Binding-site contacts:
Ligand atom C4 contacts residue ASN204 of chain 1.A at 4.2 Å.
Ligand atom C2 contacts residue ASN204 of chain 1.A at 2.5 Å.
Ligand atom O6 contacts residue ASN204 of chain 1.A at 4.4 Å.
Ligand atom C8 contacts residue MET241 of chain 1.A at 3.7 Å (hydrophobic).
Ligand atom O5 contacts residue ASN204 of chain 1.A at 2.3 Å (h-bond).
Ligand atom C7 contacts residue ASN204 of chain 1.A at 3.0 Å.
Ligand atom C8 contacts residue LYS202 of chain 1.A at 3.1 Å.
Ligand atom C1 contacts residue ASN204 of chain 1.A at 1.4 Å.
Ligand atom C7 contacts residue MET241 of chain 1.A at 4.4 Å (hydrophobic).
Ligand atom C5 contacts residue ASN204 of chain 1.A at 3.6 Å.
Ligand atom C8 contacts residue ASN204 of chain 1.A at 3.5 Å.
Ligand atom O7 contacts residue PHE203 of chain 1.A at 4.4 Å.
Ligand atom O7 contacts residue LYS202 of chain 1.A at 3.5 Å (salt-bridge).
Ligand atom C3 contacts residue ASN204 of chain 1.A at 3.8 Å.
Ligand atom N2 contacts residue ASN204 of chain 1.A at 3.0 Å (h-bond).
Ligand atom O7 contacts residue ASN204 of chain 1.A at 3.4 Å.
Ligand atom C7 contacts residue LYS202 of chain 1.A at 3.7 Å.

A small-molecule ligand and the protein it binds are described below.
Small molecule (SMILES): CC(=O)N[C@@H]1[C@@H](O)[C@H](O)[C@@H](CO)O[C@H]1O

Sequence of chain 1.A:
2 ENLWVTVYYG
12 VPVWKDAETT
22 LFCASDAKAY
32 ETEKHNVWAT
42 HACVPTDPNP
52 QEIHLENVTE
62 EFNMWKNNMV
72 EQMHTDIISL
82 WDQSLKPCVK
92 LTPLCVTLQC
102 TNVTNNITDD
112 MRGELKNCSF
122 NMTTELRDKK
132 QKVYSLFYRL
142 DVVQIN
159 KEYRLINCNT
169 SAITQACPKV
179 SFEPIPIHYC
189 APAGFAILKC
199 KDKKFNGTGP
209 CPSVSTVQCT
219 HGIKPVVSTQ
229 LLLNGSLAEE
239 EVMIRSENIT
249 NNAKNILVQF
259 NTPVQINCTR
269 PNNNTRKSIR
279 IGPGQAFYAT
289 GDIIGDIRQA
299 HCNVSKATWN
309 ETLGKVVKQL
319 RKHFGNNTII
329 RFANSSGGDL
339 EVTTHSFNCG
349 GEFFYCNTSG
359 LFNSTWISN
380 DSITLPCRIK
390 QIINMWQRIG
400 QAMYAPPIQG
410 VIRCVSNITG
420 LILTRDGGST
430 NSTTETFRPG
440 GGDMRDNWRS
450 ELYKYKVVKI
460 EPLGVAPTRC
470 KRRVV